A protein and the small-molecule ligand that binds it are described below.
Small molecule (SMILES): Nc1ncnc2c1ncn2[C@H]1C[C@H](O)[C@@H](CO[P](=O)(O)N[P](=O)(O)OP(=O)(O)O)O1

Sequence of chain 1.H:
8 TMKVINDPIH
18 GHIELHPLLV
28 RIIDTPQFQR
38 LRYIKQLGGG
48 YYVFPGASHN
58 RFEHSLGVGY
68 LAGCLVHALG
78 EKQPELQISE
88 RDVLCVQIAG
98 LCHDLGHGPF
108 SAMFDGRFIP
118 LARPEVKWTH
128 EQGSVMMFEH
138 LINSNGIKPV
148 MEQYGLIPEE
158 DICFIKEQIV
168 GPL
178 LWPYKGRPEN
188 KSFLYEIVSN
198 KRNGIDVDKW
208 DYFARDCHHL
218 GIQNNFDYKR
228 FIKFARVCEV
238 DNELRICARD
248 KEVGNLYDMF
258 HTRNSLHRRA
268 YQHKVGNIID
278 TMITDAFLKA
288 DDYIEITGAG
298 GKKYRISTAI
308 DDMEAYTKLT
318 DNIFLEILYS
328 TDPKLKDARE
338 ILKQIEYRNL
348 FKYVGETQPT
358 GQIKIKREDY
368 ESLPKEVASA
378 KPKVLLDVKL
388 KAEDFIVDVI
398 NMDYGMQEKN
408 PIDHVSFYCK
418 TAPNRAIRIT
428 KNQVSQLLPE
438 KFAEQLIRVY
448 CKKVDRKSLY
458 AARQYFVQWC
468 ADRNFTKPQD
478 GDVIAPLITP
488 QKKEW

Sequence of chain 1.G:
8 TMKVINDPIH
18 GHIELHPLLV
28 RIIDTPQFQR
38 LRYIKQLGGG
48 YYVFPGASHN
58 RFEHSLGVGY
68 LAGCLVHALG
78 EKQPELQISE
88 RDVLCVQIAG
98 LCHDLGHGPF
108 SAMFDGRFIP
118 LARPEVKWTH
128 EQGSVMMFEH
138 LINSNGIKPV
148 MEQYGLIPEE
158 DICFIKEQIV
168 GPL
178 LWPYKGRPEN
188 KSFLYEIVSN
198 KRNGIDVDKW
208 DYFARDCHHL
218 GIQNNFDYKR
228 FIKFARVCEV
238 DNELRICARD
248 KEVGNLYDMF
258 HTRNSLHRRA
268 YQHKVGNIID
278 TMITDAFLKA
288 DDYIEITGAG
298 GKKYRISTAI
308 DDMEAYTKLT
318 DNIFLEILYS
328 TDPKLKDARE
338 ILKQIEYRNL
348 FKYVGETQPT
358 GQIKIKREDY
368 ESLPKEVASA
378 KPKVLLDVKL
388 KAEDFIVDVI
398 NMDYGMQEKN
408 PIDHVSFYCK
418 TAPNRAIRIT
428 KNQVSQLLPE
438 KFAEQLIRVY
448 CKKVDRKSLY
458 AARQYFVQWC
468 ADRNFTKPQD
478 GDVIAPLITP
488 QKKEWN

Binding-site contacts:
Ligand atom C3' contacts residue VAL50 of chain 1.H at 3.2 Å (hydrophobic).
Ligand atom O3' contacts residue VAL50 of chain 1.H at 2.8 Å (h-bond).
Ligand atom O2G contacts residue GTP1 of chain 1.FB at 2.8 Å (h-bond).
Ligand atom O1A contacts residue LYS248 of chain 1.E at 2.9 Å (salt-bridge).
Ligand atom O1G contacts residue LYS248 of chain 1.E at 3.2 Å (salt-bridge).
Ligand atom C3' contacts residue GTP1 of chain 1.FB at 3.2 Å.
Ligand atom C4 contacts residue ARG227 of chain 1.E at 3.3 Å.
Ligand atom O3B contacts residue LYS271 of chain 1.H at 3.1 Å (salt-bridge).
Ligand atom C1' contacts residue PHE51 of chain 1.H at 3.5 Å (hydrophobic).
Ligand atom O2G contacts residue LYS417 of chain 1.E at 3.0 Å (salt-bridge).
Ligand atom O3B contacts residue MG1 of chain 1.DB at 3.5 Å.
Ligand atom C5' contacts residue VAL11 of chain 1.G at 3.4 Å (hydrophobic).
Ligand atom O1B contacts residue MG1 of chain 1.DB at 2.1 Å.
Ligand atom O2G contacts residue MG1 of chain 1.DB at 2.0 Å.
Ligand atom C5 contacts residue ARG227 of chain 1.E at 3.4 Å.
Ligand atom O2A contacts residue HIS270 of chain 1.H at 2.6 Å (h-bond).
Ligand atom PB contacts residue MG1 of chain 1.DB at 3.2 Å.
Ligand atom C5' contacts residue GTP1 of chain 1.FB at 3.5 Å.
Ligand atom O3' contacts residue GTP1 of chain 1.FB at 3.3 Å (h-bond).
Ligand atom N3 contacts residue ASN13 of chain 1.G at 2.9 Å (h-bond).
Ligand atom O4' contacts residue ARG227 of chain 1.E at 3.0 Å (salt-bridge).
Ligand atom PG contacts residue MG1 of chain 1.DB at 3.2 Å.
Ligand atom C6 contacts residue ARG227 of chain 1.E at 3.6 Å.
Ligand atom O2B contacts residue GTP1 of chain 1.FB at 3.6 Å.
Ligand atom O2B contacts residue LYS271 of chain 1.H at 2.8 Å (salt-bridge).
Ligand atom N3A contacts residue LYS248 of chain 1.E at 3.6 Å (salt-bridge).
Ligand atom O1A contacts residue ARG227 of chain 1.E at 2.6 Å (salt-bridge).
Ligand atom N9 contacts residue ARG227 of chain 1.E at 3.4 Å (salt-bridge).
Ligand atom N6 contacts residue ASN252 of chain 1.E at 3.2 Å (h-bond).
Ligand atom C4' contacts residue GTP1 of chain 1.FB at 3.4 Å.
Ligand atom C2' contacts residue VAL50 of chain 1.H at 3.6 Å (hydrophobic).
Ligand atom O2B contacts residue HIS270 of chain 1.H at 3.2 Å.
Ligand atom O3' contacts residue ASN13 of chain 1.G at 2.9 Å (h-bond).
Ligand atom N6 contacts residue ARG266 of chain 1.H at 3.4 Å.
Ligand atom N7 contacts residue ARG227 of chain 1.E at 3.4 Å (salt-bridge).
Ligand atom O1G contacts residue ARG246 of chain 1.E at 3.1 Å (salt-bridge).
Ligand atom O3G contacts residue ARG246 of chain 1.E at 2.8 Å (salt-bridge).
Ligand atom C2 contacts residue ASN13 of chain 1.G at 3.5 Å.
Ligand atom O1B contacts residue GTP1 of chain 1.FB at 2.7 Å (h-bond).
Ligand atom N9 contacts residue PHE51 of chain 1.H at 3.5 Å.

Sequence of chain 1.E:
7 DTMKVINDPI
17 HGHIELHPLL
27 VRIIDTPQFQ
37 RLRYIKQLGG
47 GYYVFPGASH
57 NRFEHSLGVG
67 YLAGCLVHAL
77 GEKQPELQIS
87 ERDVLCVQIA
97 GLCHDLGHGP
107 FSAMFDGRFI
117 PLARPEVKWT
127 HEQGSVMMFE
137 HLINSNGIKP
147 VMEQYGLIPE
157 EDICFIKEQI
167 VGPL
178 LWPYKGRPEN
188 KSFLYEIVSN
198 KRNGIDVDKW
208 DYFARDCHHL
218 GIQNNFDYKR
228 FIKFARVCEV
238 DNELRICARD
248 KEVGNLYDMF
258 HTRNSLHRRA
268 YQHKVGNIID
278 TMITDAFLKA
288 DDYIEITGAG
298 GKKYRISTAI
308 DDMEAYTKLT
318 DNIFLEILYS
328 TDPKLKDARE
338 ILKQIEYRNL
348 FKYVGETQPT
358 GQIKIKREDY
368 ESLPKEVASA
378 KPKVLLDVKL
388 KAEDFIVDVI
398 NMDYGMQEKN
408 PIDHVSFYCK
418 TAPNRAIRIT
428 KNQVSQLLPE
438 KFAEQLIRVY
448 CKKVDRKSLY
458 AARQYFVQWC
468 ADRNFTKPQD